Sequence of chain 1.E:
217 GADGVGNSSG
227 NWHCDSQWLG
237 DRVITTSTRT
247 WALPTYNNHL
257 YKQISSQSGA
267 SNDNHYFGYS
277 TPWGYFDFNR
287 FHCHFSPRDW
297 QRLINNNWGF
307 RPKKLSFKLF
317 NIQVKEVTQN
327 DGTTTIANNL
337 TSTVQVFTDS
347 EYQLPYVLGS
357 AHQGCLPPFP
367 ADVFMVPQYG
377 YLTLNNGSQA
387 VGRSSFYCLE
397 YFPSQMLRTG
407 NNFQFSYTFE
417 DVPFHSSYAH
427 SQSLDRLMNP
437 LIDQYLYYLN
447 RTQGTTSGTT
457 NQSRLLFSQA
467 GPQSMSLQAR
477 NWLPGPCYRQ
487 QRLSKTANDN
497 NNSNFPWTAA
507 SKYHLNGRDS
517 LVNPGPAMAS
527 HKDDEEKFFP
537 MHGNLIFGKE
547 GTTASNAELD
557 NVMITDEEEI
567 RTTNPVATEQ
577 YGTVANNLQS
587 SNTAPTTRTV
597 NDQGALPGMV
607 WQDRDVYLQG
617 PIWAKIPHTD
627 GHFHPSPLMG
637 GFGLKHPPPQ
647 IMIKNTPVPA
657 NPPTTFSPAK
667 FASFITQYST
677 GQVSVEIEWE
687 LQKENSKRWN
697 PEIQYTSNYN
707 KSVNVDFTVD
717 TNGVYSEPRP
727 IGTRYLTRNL

The small molecule below binds the protein below.
Small molecule (SMILES): Nc1ncnc2c1ncn2[C@H]1C[C@H](O)[C@@H](COP(=O)(O)O)O1

Binding-site contacts:
Ligand atom N9 contacts residue HIS630 of chain 1.E at 4.2 Å.
Ligand atom N3 contacts residue PRO419 of chain 1.E at 4.3 Å.
Ligand atom O2P contacts residue PRO631 of chain 1.E at 3.8 Å.
Ligand atom N6 contacts residue SER632 of chain 1.E at 3.9 Å.
Ligand atom C2 contacts residue GLY639 of chain 1.E at 3.7 Å.
Ligand atom N1 contacts residue VAL418 of chain 1.E at 3.8 Å.
Ligand atom C5 contacts residue PRO631 of chain 1.E at 4.4 Å (hydrophobic).
Ligand atom C6 contacts residue PRO631 of chain 1.E at 4.0 Å (hydrophobic).
Ligand atom C5 contacts residue SER632 of chain 1.E at 4.3 Å.
Ligand atom N1 contacts residue GLY639 of chain 1.E at 2.9 Å (h-bond).
Ligand atom C6 contacts residue GLY639 of chain 1.E at 3.7 Å.
Ligand atom N7 contacts residue SER632 of chain 1.E at 3.8 Å.
Ligand atom C8 contacts residue HIS630 of chain 1.E at 3.4 Å.
Ligand atom C8 contacts residue PRO419 of chain 1.E at 4.3 Å (hydrophobic).
Ligand atom N6 contacts residue PHE638 of chain 1.E at 3.8 Å.
Ligand atom N6 contacts residue PRO631 of chain 1.E at 3.9 Å.
Ligand atom N6 contacts residue VAL418 of chain 1.E at 3.6 Å.
Ligand atom O2P contacts residue PHE629 of chain 1.E at 4.0 Å.
Ligand atom C5 contacts residue PRO419 of chain 1.E at 4.2 Å (hydrophobic).
Ligand atom O2P contacts residue HIS628 of chain 1.E at 4.3 Å.
Ligand atom N1 contacts residue ILE622 of chain 1.E at 4.4 Å.
Ligand atom N7 contacts residue HIS630 of chain 1.E at 4.1 Å.
Ligand atom N7 contacts residue PRO419 of chain 1.E at 4.4 Å.
Ligand atom O4' contacts residue PRO631 of chain 1.E at 3.8 Å.
Ligand atom N6 contacts residue GLY637 of chain 1.E at 4.1 Å.
Ligand atom C6 contacts residue SER632 of chain 1.E at 4.3 Å.
Ligand atom N6 contacts residue PRO633 of chain 1.E at 4.2 Å.
Ligand atom N9 contacts residue PRO419 of chain 1.E at 4.2 Å.
Ligand atom O5' contacts residue PHE629 of chain 1.E at 4.2 Å.
Ligand atom N6 contacts residue GLY639 of chain 1.E at 2.8 Å (h-bond).
Ligand atom C1' contacts residue HIS630 of chain 1.E at 4.0 Å.
Ligand atom N1 contacts residue PRO631 of chain 1.E at 4.2 Å.
Ligand atom O4' contacts residue HIS630 of chain 1.E at 4.4 Å.
Ligand atom C4 contacts residue PRO419 of chain 1.E at 4.2 Å (hydrophobic).
Ligand atom C6 contacts residue PRO419 of chain 1.E at 4.4 Å (hydrophobic).
Ligand atom C2 contacts residue PRO419 of chain 1.E at 4.4 Å (hydrophobic).
Ligand atom C2' contacts residue PRO419 of chain 1.E at 4.0 Å (hydrophobic).
Ligand atom C6 contacts residue VAL418 of chain 1.E at 3.8 Å (hydrophobic).
Ligand atom O5' contacts residue PRO631 of chain 1.E at 4.1 Å.
Ligand atom N7 contacts residue ASP609 of chain 1.E at 4.5 Å.